Binding-site contacts:
Ligand atom C4 contacts residue ASN691 of chain 1.B at 4.3 Å.
Ligand atom N2 contacts residue ASN691 of chain 1.B at 2.9 Å (h-bond).
Ligand atom C1 contacts residue ASN691 of chain 1.B at 1.5 Å.
Ligand atom C7 contacts residue LEU896 of chain 1.B at 4.0 Å (hydrophobic).
Ligand atom O4 contacts residue LEU896 of chain 1.B at 4.2 Å.
Ligand atom C3 contacts residue ASN691 of chain 1.B at 3.9 Å.
Ligand atom O7 contacts residue LEU896 of chain 1.B at 3.6 Å.
Ligand atom O7 contacts residue ASN691 of chain 1.B at 3.4 Å (h-bond).
Ligand atom C7 contacts residue ASN691 of chain 1.B at 3.3 Å.
Ligand atom C2 contacts residue ASN691 of chain 1.B at 2.5 Å.
Ligand atom C5 contacts residue ASN691 of chain 1.B at 3.8 Å.
Ligand atom C5 contacts residue LEU896 of chain 1.B at 4.2 Å (hydrophobic).
Ligand atom O7 contacts residue GLN1045 of chain 1.B at 4.1 Å.
Ligand atom C8 contacts residue LEU896 of chain 1.B at 4.0 Å (hydrophobic).
Ligand atom O6 contacts residue GLN900 of chain 1.B at 3.9 Å.
Ligand atom C1 contacts residue LEU896 of chain 1.B at 4.3 Å (hydrophobic).
Ligand atom O5 contacts residue ASN691 of chain 1.B at 2.4 Å (h-bond).
Ligand atom C8 contacts residue ASN691 of chain 1.B at 4.4 Å.

Sequence of chain 1.B:
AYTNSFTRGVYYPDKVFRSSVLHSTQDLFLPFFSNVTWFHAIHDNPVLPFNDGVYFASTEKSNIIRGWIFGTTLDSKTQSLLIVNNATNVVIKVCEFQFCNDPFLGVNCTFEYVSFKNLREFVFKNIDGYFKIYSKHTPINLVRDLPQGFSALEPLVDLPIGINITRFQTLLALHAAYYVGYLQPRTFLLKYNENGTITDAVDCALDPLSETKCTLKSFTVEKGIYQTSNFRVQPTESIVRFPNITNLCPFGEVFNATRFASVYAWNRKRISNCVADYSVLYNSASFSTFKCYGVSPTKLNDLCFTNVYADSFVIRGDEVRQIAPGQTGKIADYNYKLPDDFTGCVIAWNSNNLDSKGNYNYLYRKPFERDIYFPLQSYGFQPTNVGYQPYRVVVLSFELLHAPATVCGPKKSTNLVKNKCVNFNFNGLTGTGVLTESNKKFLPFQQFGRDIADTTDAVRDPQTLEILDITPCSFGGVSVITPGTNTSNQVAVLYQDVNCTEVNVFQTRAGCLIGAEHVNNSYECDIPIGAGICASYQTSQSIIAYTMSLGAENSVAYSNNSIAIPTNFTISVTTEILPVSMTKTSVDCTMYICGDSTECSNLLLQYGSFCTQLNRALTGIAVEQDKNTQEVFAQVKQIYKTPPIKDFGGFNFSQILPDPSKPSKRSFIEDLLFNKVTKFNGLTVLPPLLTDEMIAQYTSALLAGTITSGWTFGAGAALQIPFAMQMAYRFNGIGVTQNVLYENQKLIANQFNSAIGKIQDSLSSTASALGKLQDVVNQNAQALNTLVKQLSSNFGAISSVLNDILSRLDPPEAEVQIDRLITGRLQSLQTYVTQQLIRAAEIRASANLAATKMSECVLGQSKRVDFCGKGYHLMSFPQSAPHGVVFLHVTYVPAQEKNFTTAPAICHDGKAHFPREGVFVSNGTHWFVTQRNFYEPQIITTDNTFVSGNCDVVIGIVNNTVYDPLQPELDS

The small molecule below binds the protein below.
Small molecule (SMILES): CC(=O)N[C@H]1[C@H](O[C@H]2[C@H](O)[C@@H](NC(C)=O)CO[C@@H]2CO)O[C@H](CO)[C@@H](O)[C@@H]1O